This small molecule binds to this protein.
Small molecule (SMILES): Cc1ccncc1NC(=O)CCc1ccccc1F

Sequence of chain 1.A:
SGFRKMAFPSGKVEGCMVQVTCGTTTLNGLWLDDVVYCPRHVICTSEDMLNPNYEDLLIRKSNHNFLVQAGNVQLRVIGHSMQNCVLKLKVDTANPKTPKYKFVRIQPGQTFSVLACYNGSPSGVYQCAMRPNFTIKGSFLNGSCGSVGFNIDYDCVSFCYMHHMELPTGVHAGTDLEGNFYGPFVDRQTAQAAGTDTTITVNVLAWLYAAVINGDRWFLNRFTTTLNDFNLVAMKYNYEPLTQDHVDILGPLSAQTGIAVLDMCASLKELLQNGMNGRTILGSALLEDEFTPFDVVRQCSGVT

Binding-site contacts:
Ligand atom C4 contacts residue MET165 of chain 1.A at 3.8 Å (hydrophobic).
Ligand atom C3 contacts residue HIS163 of chain 1.A at 4.0 Å.
Ligand atom C10 contacts residue GLN189 of chain 1.A at 3.8 Å.
Ligand atom C3 contacts residue LEU141 of chain 1.A at 3.7 Å (hydrophobic).
Ligand atom C6 contacts residue HIS164 of chain 1.A at 3.8 Å.
Ligand atom F contacts residue HIS164 of chain 1.A at 3.6 Å.
Ligand atom F contacts residue MET165 of chain 1.A at 3.4 Å.
Ligand atom C12 contacts residue TYR54 of chain 1.A at 3.6 Å (hydrophobic).
Ligand atom N contacts residue PHE140 of chain 1.A at 3.8 Å.
Ligand atom C3 contacts residue GLU166 of chain 1.A at 3.6 Å.
Ligand atom C13 contacts residue HIS41 of chain 1.A at 3.5 Å.
Ligand atom C11 contacts residue GLN189 of chain 1.A at 4.0 Å.
Ligand atom C14 contacts residue HIS41 of chain 1.A at 3.7 Å.
Ligand atom C contacts residue ASN142 of chain 1.A at 3.8 Å.
Ligand atom C2 contacts residue PHE140 of chain 1.A at 4.0 Å (hydrophobic).
Ligand atom O contacts residue MET165 of chain 1.A at 3.3 Å.
Ligand atom C13 contacts residue TYR54 of chain 1.A at 3.3 Å (hydrophobic).
Ligand atom C1 contacts residue ASN142 of chain 1.A at 4.0 Å.
Ligand atom N contacts residue GLU166 of chain 1.A at 3.7 Å.
Ligand atom C13 contacts residue ASP187 of chain 1.A at 3.4 Å.
Ligand atom C3 contacts residue PHE140 of chain 1.A at 3.3 Å (hydrophobic).
Ligand atom C5 contacts residue CYS145 of chain 1.A at 3.9 Å (hydrophobic).
Ligand atom C2 contacts residue ASN142 of chain 1.A at 3.6 Å.
Ligand atom F contacts residue HIS41 of chain 1.A at 3.1 Å.
Ligand atom C12 contacts residue ASP187 of chain 1.A at 3.8 Å.
Ligand atom C7 contacts residue HIS164 of chain 1.A at 3.8 Å.
Ligand atom N1 contacts residue CYS145 of chain 1.A at 3.7 Å.
Ligand atom C4 contacts residue CYS145 of chain 1.A at 3.6 Å (hydrophobic).
Ligand atom C12 contacts residue MET49 of chain 1.A at 3.9 Å (hydrophobic).
Ligand atom O contacts residue GLU166 of chain 1.A at 2.9 Å (salt-bridge).
Ligand atom C11 contacts residue MET49 of chain 1.A at 3.4 Å (hydrophobic).
Ligand atom C4 contacts residue HIS163 of chain 1.A at 3.3 Å.
Ligand atom C2 contacts residue GLU166 of chain 1.A at 3.6 Å.
Ligand atom N contacts residue SER144 of chain 1.A at 3.9 Å.
Ligand atom C4 contacts residue GLU166 of chain 1.A at 3.6 Å.
Ligand atom F contacts residue ASP187 of chain 1.A at 3.9 Å.
Ligand atom N contacts residue HIS163 of chain 1.A at 2.8 Å (h-bond).
Ligand atom C6 contacts residue MET165 of chain 1.A at 3.9 Å (hydrophobic).
Ligand atom C6 contacts residue GLU166 of chain 1.A at 3.9 Å.
Ligand atom C2 contacts residue LEU141 of chain 1.A at 3.5 Å (hydrophobic).